Binding-site contacts:
Ligand atom O7 contacts residue LEU922 of chain 1.B at 4.0 Å.
Ligand atom C8 contacts residue ASN717 of chain 1.B at 4.3 Å.
Ligand atom C5 contacts residue LEU922 of chain 1.B at 4.3 Å (hydrophobic).
Ligand atom C3 contacts residue ASN717 of chain 1.B at 3.8 Å.
Ligand atom C6 contacts residue GLN926 of chain 1.B at 4.3 Å.
Ligand atom C1 contacts residue ASN717 of chain 1.B at 1.4 Å.
Ligand atom O6 contacts residue ASN717 of chain 1.B at 4.3 Å.
Ligand atom C7 contacts residue ASN717 of chain 1.B at 4.0 Å.
Ligand atom O7 contacts residue ASN717 of chain 1.B at 4.3 Å.
Ligand atom C8 contacts residue THR716 of chain 1.B at 4.3 Å.
Ligand atom N2 contacts residue GLN1071 of chain 1.B at 4.5 Å.
Ligand atom C2 contacts residue GLN1071 of chain 1.B at 3.8 Å.
Ligand atom C5 contacts residue ASN717 of chain 1.B at 3.6 Å.
Ligand atom O5 contacts residue ASN717 of chain 1.B at 2.2 Å (h-bond).
Ligand atom O5 contacts residue GLN1071 of chain 1.B at 4.2 Å.
Ligand atom C2 contacts residue ASN717 of chain 1.B at 2.5 Å.
Ligand atom C7 contacts residue GLN1071 of chain 1.B at 3.8 Å.
Ligand atom C8 contacts residue ASN925 of chain 1.B at 4.4 Å.
Ligand atom N2 contacts residue ASN717 of chain 1.B at 3.1 Å (h-bond).
Ligand atom O7 contacts residue GLN1071 of chain 1.B at 2.9 Å (h-bond).
Ligand atom C5 contacts residue GLN926 of chain 1.B at 4.4 Å.
Ligand atom C4 contacts residue ASN717 of chain 1.B at 4.1 Å.
Ligand atom C1 contacts residue GLN1071 of chain 1.B at 4.0 Å.

A protein and the small-molecule ligand that binds it are described below.
Small molecule (SMILES): CC(=O)N[C@H]1[C@H](O[C@H]2[C@H](O)[C@@H](NC(C)=O)CO[C@@H]2CO)O[C@H](CO)[C@@H](O)[C@@H]1O

Sequence of chain 1.B:
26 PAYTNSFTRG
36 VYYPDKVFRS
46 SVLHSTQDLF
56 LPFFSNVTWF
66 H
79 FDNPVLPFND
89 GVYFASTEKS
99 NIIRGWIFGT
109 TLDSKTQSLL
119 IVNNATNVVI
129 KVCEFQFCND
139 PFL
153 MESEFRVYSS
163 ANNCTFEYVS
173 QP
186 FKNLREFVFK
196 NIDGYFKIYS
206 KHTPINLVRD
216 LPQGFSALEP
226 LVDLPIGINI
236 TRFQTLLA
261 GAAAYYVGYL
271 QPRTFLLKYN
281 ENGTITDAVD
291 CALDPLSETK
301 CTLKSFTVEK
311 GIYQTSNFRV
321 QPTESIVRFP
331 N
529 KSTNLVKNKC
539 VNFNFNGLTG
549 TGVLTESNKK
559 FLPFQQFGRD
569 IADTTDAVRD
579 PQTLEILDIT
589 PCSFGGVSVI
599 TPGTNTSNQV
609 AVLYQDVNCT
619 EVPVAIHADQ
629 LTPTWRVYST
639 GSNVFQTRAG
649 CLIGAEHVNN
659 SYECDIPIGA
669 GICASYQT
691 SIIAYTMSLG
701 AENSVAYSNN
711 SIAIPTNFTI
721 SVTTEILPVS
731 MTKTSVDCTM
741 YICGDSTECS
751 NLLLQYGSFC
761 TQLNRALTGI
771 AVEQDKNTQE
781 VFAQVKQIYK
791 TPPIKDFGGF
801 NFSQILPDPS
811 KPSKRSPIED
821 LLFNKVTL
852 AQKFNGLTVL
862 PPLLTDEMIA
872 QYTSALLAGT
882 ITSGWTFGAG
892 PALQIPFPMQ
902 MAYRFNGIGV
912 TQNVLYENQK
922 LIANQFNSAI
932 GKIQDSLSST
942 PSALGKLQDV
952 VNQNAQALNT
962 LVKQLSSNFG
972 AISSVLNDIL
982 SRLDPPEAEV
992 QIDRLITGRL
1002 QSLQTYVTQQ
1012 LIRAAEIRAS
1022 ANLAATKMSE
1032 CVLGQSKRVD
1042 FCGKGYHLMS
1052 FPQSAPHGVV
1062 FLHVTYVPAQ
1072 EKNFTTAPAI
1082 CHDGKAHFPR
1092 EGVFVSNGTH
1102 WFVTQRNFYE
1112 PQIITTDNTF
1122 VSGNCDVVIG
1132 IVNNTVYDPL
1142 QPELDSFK